Sequence of chain 1.Z:
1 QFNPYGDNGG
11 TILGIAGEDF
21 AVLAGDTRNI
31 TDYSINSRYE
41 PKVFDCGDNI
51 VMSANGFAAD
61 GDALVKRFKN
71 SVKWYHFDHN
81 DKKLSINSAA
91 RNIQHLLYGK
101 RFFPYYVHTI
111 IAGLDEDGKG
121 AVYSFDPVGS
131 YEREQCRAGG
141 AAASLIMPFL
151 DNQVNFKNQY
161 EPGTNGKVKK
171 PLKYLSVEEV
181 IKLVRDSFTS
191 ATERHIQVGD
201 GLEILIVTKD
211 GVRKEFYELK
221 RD

The protein below binds the small molecule below.
Small molecule (SMILES): CC(=O)N[C@@H](CC(C)C)C(=O)N[C@@H](C)C(=O)N[C@@H](Cc1ccc(O)cc1)[C@@H](O)[C@H](C)CO

Binding-site contacts:
Ligand atom N contacts residue ASP126 of chain 1.Z at 3.6 Å.
Ligand atom CA contacts residue THR21 of chain 1.Y at 3.2 Å.
Ligand atom C contacts residue LYS33 of chain 1.Y at 3.8 Å.
Ligand atom N contacts residue THR21 of chain 1.Y at 3.0 Å (h-bond).
Ligand atom CE2 contacts residue VAL31 of chain 1.Y at 3.5 Å (hydrophobic).
Ligand atom O contacts residue THR1 of chain 1.Y at 2.2 Å (h-bond).
Ligand atom CD2 contacts residue THR21 of chain 1.Y at 3.7 Å.
Ligand atom C1 contacts residue THR1 of chain 1.Y at 2.4 Å.
Ligand atom O contacts residue GLY47 of chain 1.Y at 3.0 Å (h-bond).
Ligand atom C2 contacts residue MES1 of chain 1.RA at 3.8 Å.
Ligand atom CD2 contacts residue ALA27 of chain 1.Y at 3.4 Å (hydrophobic).
Ligand atom O contacts residue THR1 of chain 1.Y at 3.3 Å (h-bond).
Ligand atom CA contacts residue GLY47 of chain 1.Y at 3.2 Å.
Ligand atom C contacts residue THR1 of chain 1.Y at 1.4 Å.
Ligand atom OH contacts residue GLN53 of chain 1.Y at 3.5 Å (h-bond).
Ligand atom O contacts residue THR21 of chain 1.Y at 3.1 Å (h-bond).
Ligand atom C3 contacts residue TYR170 of chain 1.Y at 3.2 Å (hydrophobic).
Ligand atom O contacts residue MES1 of chain 1.RA at 3.1 Å (h-bond).
Ligand atom CE2 contacts residue ALA49 of chain 1.Y at 3.4 Å (hydrophobic).
Ligand atom OH contacts residue VAL31 of chain 1.Y at 3.5 Å.
Ligand atom C contacts residue THR21 of chain 1.Y at 3.6 Å.
Ligand atom N contacts residue GLY47 of chain 1.Y at 2.9 Å (h-bond).
Ligand atom CB contacts residue GLY47 of chain 1.Y at 3.5 Å.
Ligand atom O contacts residue ALA20 of chain 1.Y at 3.4 Å.
Ligand atom CB contacts residue GLY47 of chain 1.Y at 3.7 Å.
Ligand atom N contacts residue THR1 of chain 1.Y at 3.6 Å (h-bond).
Ligand atom O contacts residue THR21 of chain 1.Y at 3.2 Å (h-bond).
Ligand atom C contacts residue GLY47 of chain 1.Y at 3.5 Å.
Ligand atom O contacts residue ALA49 of chain 1.Y at 3.2 Å (h-bond).
Ligand atom C3 contacts residue THR1 of chain 1.Y at 2.4 Å.
Ligand atom CZ contacts residue ALA49 of chain 1.Y at 3.5 Å (hydrophobic).
Ligand atom C2 contacts residue THR1 of chain 1.Y at 1.5 Å.
Ligand atom C3 contacts residue ARG19 of chain 1.Y at 3.3 Å.
Ligand atom C1 contacts residue MES1 of chain 1.RA at 3.2 Å.
Ligand atom CZ contacts residue VAL31 of chain 1.Y at 3.4 Å (hydrophobic).
Ligand atom OH contacts residue SER130 of chain 1.Z at 3.8 Å.
Ligand atom C2 contacts residue TYR170 of chain 1.Y at 3.8 Å (hydrophobic).
Ligand atom OH contacts residue ALA49 of chain 1.Y at 3.7 Å.
Ligand atom CB contacts residue THR1 of chain 1.Y at 2.7 Å.
Ligand atom CA contacts residue THR1 of chain 1.Y at 2.3 Å.

Sequence of chain 1.Y:
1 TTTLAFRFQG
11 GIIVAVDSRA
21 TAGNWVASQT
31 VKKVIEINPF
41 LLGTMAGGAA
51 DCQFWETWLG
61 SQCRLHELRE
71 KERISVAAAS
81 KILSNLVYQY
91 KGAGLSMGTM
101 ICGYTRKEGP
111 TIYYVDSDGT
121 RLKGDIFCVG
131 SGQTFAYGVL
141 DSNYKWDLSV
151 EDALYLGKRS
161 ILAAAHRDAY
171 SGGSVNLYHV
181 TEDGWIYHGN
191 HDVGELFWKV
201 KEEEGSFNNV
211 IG